Sequence of chain 1.D:
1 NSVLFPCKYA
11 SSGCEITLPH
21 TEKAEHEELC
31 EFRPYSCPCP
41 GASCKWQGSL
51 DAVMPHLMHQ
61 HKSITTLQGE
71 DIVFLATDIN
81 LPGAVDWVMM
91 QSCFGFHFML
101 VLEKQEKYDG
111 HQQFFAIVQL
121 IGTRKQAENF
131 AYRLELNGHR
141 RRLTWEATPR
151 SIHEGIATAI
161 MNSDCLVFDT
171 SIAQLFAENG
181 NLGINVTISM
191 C

A small-molecule ligand and the protein it binds are described below.
Small molecule (SMILES): CSCC[C@H](NC(=O)[C@H](C)NC(=O)[C@@H](NC(=O)[C@@H]1CCCN1C(=O)[C@H](CCCN=C(N)N)NC(=O)[C@@H](N)CC(C)C)C(C)C)C(=O)N[C@H](C(=O)N[C@@H](CCCN=C(N)N)C(=O)N1CCC[C@H]1C(=O)N[C@H](C(=O)N[C@H](C=O)C(C)C)[C@@H](C)O)C(C)C

Binding-site contacts:
Ligand atom C contacts residue THR77 of chain 1.D at 3.2 Å.
Ligand atom CZ contacts residue ASN185 of chain 1.D at 3.2 Å.
Ligand atom CA contacts residue THR77 of chain 1.D at 3.1 Å.
Ligand atom O contacts residue ASP86 of chain 1.D at 3.5 Å (salt-bridge).
Ligand atom CG contacts residue ASP71 of chain 1.D at 3.4 Å.
Ligand atom C contacts residue LEU67 of chain 1.D at 3.6 Å (hydrophobic).
Ligand atom CG2 contacts residue LEU81 of chain 1.D at 3.5 Å (hydrophobic).
Ligand atom CD contacts residue ASP78 of chain 1.D at 3.5 Å.
Ligand atom CB contacts residue ASP71 of chain 1.D at 3.4 Å.
Ligand atom CG contacts residue THR77 of chain 1.D at 2.9 Å.
Ligand atom CA contacts residue VAL73 of chain 1.D at 3.5 Å (hydrophobic).
Ligand atom CB contacts residue ASP86 of chain 1.D at 3.5 Å.
Ligand atom CA contacts residue LEU75 of chain 1.D at 3.6 Å (hydrophobic).
Ligand atom N contacts residue THR77 of chain 1.D at 3.5 Å (h-bond).
Ligand atom CD contacts residue THR77 of chain 1.D at 3.3 Å.
Ligand atom NH1 contacts residue ASN185 of chain 1.D at 2.5 Å (h-bond).
Ligand atom CD contacts residue VAL73 of chain 1.D at 3.4 Å (hydrophobic).
Ligand atom O contacts residue ILE72 of chain 1.D at 3.3 Å.
Ligand atom CB contacts residue LEU67 of chain 1.D at 3.4 Å (hydrophobic).
Ligand atom N contacts residue VAL73 of chain 1.D at 2.7 Å (h-bond).
Ligand atom CB contacts residue MET89 of chain 1.D at 3.2 Å (hydrophobic).
Ligand atom O contacts residue VAL73 of chain 1.D at 3.1 Å (h-bond).
Ligand atom O contacts residue VAL73 of chain 1.D at 3.0 Å (h-bond).
Ligand atom O contacts residue LEU75 of chain 1.D at 3.3 Å (h-bond).
Ligand atom C contacts residue VAL73 of chain 1.D at 3.5 Å (hydrophobic).
Ligand atom N contacts residue ASP86 of chain 1.D at 3.0 Å (salt-bridge).
Ligand atom CB contacts residue LEU75 of chain 1.D at 3.6 Å (hydrophobic).
Ligand atom NE contacts residue ASN185 of chain 1.D at 3.5 Å (h-bond).
Ligand atom CD contacts residue ASN185 of chain 1.D at 3.4 Å.
Ligand atom O contacts residue TRP87 of chain 1.D at 3.5 Å.
Ligand atom O contacts residue ALA84 of chain 1.D at 3.3 Å (h-bond).
Ligand atom O contacts residue LEU75 of chain 1.D at 3.2 Å.
Ligand atom C contacts residue ASP86 of chain 1.D at 3.5 Å.
Ligand atom CG2 contacts residue MET89 of chain 1.D at 3.6 Å (hydrophobic).
Ligand atom N contacts residue LEU67 of chain 1.D at 3.4 Å.
Ligand atom CG1 contacts residue VAL88 of chain 1.D at 3.2 Å (hydrophobic).
Ligand atom OG1 contacts residue ASP86 of chain 1.D at 3.4 Å (salt-bridge).
Ligand atom CG contacts residue ASP78 of chain 1.D at 3.4 Å.
Ligand atom N contacts residue LEU75 of chain 1.D at 2.9 Å (h-bond).
Ligand atom O contacts residue THR77 of chain 1.D at 2.5 Å (h-bond).